A small-molecule ligand and the protein it binds are described below.
Small molecule (SMILES): CCCCCCCCCCO[C@@H]1O[C@H](CO)[C@@H](O[C@H]2O[C@H](CO)[C@@H](O)[C@H](O)[C@H]2O)[C@H](O)[C@H]1O

Sequence of chain 1.M:
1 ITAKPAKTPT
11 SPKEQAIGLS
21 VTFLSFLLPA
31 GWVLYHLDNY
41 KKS

Sequence of chain 1.L:
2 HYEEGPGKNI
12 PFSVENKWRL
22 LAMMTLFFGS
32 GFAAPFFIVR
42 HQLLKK

Sequence of chain 1.D:
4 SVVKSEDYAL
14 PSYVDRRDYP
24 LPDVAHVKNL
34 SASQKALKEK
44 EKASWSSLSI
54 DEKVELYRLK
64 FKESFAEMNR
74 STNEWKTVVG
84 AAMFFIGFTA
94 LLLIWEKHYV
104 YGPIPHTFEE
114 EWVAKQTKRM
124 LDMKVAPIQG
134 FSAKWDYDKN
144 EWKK

Sequence of chain 1.A:
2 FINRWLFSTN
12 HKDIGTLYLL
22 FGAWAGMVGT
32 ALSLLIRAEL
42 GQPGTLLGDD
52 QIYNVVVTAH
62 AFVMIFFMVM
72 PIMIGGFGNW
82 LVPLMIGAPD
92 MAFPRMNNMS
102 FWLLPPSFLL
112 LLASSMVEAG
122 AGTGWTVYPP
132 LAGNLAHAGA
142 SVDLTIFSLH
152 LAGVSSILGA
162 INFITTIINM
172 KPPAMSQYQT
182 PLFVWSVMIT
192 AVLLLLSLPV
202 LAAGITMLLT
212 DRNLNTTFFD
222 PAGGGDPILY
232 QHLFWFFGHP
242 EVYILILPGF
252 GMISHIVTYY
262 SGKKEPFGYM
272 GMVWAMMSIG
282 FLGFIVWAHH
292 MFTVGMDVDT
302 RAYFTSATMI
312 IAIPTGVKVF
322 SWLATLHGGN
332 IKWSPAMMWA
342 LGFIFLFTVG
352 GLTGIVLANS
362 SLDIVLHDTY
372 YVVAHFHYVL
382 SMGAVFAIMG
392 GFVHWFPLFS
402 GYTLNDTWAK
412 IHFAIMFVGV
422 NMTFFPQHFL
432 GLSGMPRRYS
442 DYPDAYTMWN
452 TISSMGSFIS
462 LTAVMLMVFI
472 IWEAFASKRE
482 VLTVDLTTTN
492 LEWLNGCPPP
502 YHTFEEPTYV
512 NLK

Binding-site contacts:
Ligand atom O49 contacts residue TRP32 of chain 1.M at 3.5 Å (h-bond).
Ligand atom C40 contacts residue ALA30 of chain 1.M at 4.0 Å (hydrophobic).
Ligand atom C10 contacts residue TYR35 of chain 1.M at 3.4 Å (hydrophobic).
Ligand atom C22 contacts residue LEU27 of chain 1.M at 4.1 Å (hydrophobic).
Ligand atom C57 contacts residue TRP98 of chain 1.D at 3.7 Å (hydrophobic).
Ligand atom C11 contacts residue TYR35 of chain 1.M at 4.0 Å (hydrophobic).
Ligand atom O1 contacts residue TYR35 of chain 1.M at 3.1 Å.
Ligand atom O16 contacts residue TRP98 of chain 1.D at 3.9 Å.
Ligand atom O6 contacts residue TYR35 of chain 1.M at 2.9 Å (h-bond).
Ligand atom C28 contacts residue TRP98 of chain 1.D at 3.8 Å (hydrophobic).
Ligand atom C1 contacts residue GLY31 of chain 1.M at 3.7 Å.
Ligand atom C22 contacts residue TRP98 of chain 1.D at 3.4 Å (hydrophobic).
Ligand atom C1 contacts residue LEU28 of chain 1.M at 4.0 Å (hydrophobic).
Ligand atom O61 contacts residue TYR102 of chain 1.D at 3.8 Å.
Ligand atom O55 contacts residue TRP32 of chain 1.M at 3.1 Å.
Ligand atom C6 contacts residue TRP98 of chain 1.D at 4.1 Å (hydrophobic).
Ligand atom C37 contacts residue ALA30 of chain 1.M at 3.9 Å (hydrophobic).
Ligand atom O16 contacts residue GLY31 of chain 1.M at 3.7 Å.
Ligand atom O3 contacts residue HIS36 of chain 1.M at 3.7 Å.
Ligand atom O49 contacts residue LEU28 of chain 1.M at 2.9 Å (h-bond).
Ligand atom O16 contacts residue LEU27 of chain 1.M at 4.0 Å.
Ligand atom C43 contacts residue LEU34 of chain 1.M at 3.9 Å (hydrophobic).
Ligand atom C1 contacts residue TRP32 of chain 1.M at 3.5 Å (hydrophobic).
Ligand atom O5 contacts residue TRP98 of chain 1.D at 3.3 Å.
Ligand atom C31 contacts residue LEU27 of chain 1.M at 3.9 Å (hydrophobic).
Ligand atom C18 contacts residue LEU28 of chain 1.M at 3.8 Å (hydrophobic).
Ligand atom C5 contacts residue TYR35 of chain 1.M at 3.9 Å (hydrophobic).
Ligand atom C43 contacts residue PHE459 of chain 1.A at 4.0 Å (hydrophobic).
Ligand atom C40 contacts residue LEU462 of chain 1.A at 3.9 Å (hydrophobic).
Ligand atom C34 contacts residue PHE459 of chain 1.A at 3.8 Å (hydrophobic).
Ligand atom C19 contacts residue LEU27 of chain 1.M at 4.0 Å (hydrophobic).
Ligand atom O61 contacts residue TRP98 of chain 1.D at 3.0 Å (h-bond).
Ligand atom C28 contacts residue GLY31 of chain 1.M at 4.1 Å.
Ligand atom C28 contacts residue LEU27 of chain 1.M at 4.0 Å (hydrophobic).
Ligand atom C31 contacts residue TRP98 of chain 1.D at 4.1 Å (hydrophobic).
Ligand atom O49 contacts residue GLY31 of chain 1.M at 4.1 Å.
Ligand atom C18 contacts residue TRP98 of chain 1.D at 4.1 Å (hydrophobic).
Ligand atom C43 contacts residue PHE37 of chain 1.L at 4.0 Å (hydrophobic).
Ligand atom C25 contacts residue TRP98 of chain 1.D at 3.7 Å (hydrophobic).
Ligand atom O16 contacts residue LEU28 of chain 1.M at 4.0 Å.